Binding-site contacts:
Ligand atom O3 contacts residue ASN751 of chain 1.C at 4.4 Å.
Ligand atom C6 contacts residue ASN751 of chain 1.C at 3.3 Å.
Ligand atom O6 contacts residue LEU729 of chain 1.C at 4.4 Å.
Ligand atom O7 contacts residue ASN751 of chain 1.C at 3.0 Å (h-bond).
Ligand atom C4 contacts residue ASN749 of chain 1.C at 3.5 Å.
Ligand atom C6 contacts residue ASN749 of chain 1.C at 4.1 Å.
Ligand atom C5 contacts residue ASN749 of chain 1.C at 4.3 Å.
Ligand atom O3 contacts residue ASN749 of chain 1.C at 4.5 Å.
Ligand atom N2 contacts residue ASN751 of chain 1.C at 3.5 Å (h-bond).
Ligand atom C2 contacts residue ASN749 of chain 1.C at 4.3 Å.
Ligand atom C7 contacts residue ASN751 of chain 1.C at 3.4 Å.
Ligand atom C6 contacts residue LEU729 of chain 1.C at 4.3 Å (hydrophobic).
Ligand atom C1 contacts residue ASN751 of chain 1.C at 1.4 Å.
Ligand atom O4 contacts residue ASN749 of chain 1.C at 4.2 Å.
Ligand atom C3 contacts residue ASN749 of chain 1.C at 4.4 Å.
Ligand atom O5 contacts residue ASN751 of chain 1.C at 2.5 Å (h-bond).
Ligand atom C5 contacts residue ASN751 of chain 1.C at 3.1 Å.
Ligand atom C4 contacts residue ASN751 of chain 1.C at 3.3 Å.
Ligand atom C3 contacts residue ASN751 of chain 1.C at 3.5 Å.
Ligand atom C2 contacts residue ASN751 of chain 1.C at 2.4 Å.
Ligand atom O7 contacts residue CYS750 of chain 1.C at 3.6 Å (h-bond).

A protein and the small-molecule ligand that binds it are described below.
Small molecule (SMILES): CC(=O)N[C@@H]1[C@@H](O)[C@H](O)[C@@H](CO)O[C@H]1O

Sequence of chain 1.C:
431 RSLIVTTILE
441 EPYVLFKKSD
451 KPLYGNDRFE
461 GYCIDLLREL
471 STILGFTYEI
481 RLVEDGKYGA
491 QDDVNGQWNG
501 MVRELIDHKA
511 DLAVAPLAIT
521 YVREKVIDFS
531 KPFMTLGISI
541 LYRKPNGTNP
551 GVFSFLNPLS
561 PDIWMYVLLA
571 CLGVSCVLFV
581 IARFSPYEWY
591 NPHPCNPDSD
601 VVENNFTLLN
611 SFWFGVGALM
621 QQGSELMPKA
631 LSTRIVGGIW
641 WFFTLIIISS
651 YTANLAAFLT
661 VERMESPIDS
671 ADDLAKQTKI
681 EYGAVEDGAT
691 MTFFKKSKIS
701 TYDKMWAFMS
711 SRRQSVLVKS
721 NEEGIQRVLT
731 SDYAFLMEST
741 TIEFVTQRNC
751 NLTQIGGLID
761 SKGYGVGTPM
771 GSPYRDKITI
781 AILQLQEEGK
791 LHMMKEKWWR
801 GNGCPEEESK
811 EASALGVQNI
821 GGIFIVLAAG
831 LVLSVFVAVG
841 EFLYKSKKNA